Binding-site contacts:
Ligand atom C21 contacts residue ASP51 of chain 1.A at 3.8 Å.
Ligand atom C09 contacts residue ASP90 of chain 1.A at 3.6 Å.
Ligand atom N13 contacts residue GLU44 of chain 1.A at 3.9 Å.
Ligand atom C17 contacts residue ILE93 of chain 1.A at 3.8 Å (hydrophobic).
Ligand atom C01 contacts residue ASN48 of chain 1.A at 3.8 Å.
Ligand atom N13 contacts residue LEU45 of chain 1.A at 3.0 Å.
Ligand atom N13 contacts residue PHE135 of chain 1.A at 3.8 Å.
Ligand atom C17 contacts residue GLY94 of chain 1.A at 3.9 Å.
Ligand atom C03 contacts residue LEU104 of chain 1.A at 3.9 Å (hydrophobic).
Ligand atom O15 contacts residue THR181 of chain 1.A at 2.8 Å (h-bond).
Ligand atom C12 contacts residue LEU45 of chain 1.A at 3.2 Å (hydrophobic).
Ligand atom C22 contacts residue ASP51 of chain 1.A at 3.6 Å.
Ligand atom O08 contacts residue THR181 of chain 1.A at 3.6 Å.
Ligand atom C14 contacts residue ALA52 of chain 1.A at 3.8 Å (hydrophobic).
Ligand atom O08 contacts residue ALA49 of chain 1.A at 3.9 Å.
Ligand atom C09 contacts residue THR181 of chain 1.A at 3.7 Å.
Ligand atom C02 contacts residue PHE135 of chain 1.A at 3.5 Å (hydrophobic).
Ligand atom C05 contacts residue MET95 of chain 1.A at 3.8 Å (hydrophobic).
Ligand atom C03 contacts residue VAL147 of chain 1.A at 3.9 Å (hydrophobic).
Ligand atom C19 contacts residue ILE93 of chain 1.A at 3.7 Å (hydrophobic).
Ligand atom O08 contacts residue ALA52 of chain 1.A at 3.1 Å.
Ligand atom C12 contacts residue ASN48 of chain 1.A at 3.5 Å.
Ligand atom N16 contacts residue ALA52 of chain 1.A at 3.5 Å.
Ligand atom O15 contacts residue MET95 of chain 1.A at 3.4 Å.
Ligand atom C18 contacts residue ALA52 of chain 1.A at 3.9 Å (hydrophobic).
Ligand atom C03 contacts residue PHE135 of chain 1.A at 3.6 Å (hydrophobic).
Ligand atom C24 contacts residue ASN48 of chain 1.A at 3.9 Å.
Ligand atom C11 contacts residue VAL183 of chain 1.A at 3.4 Å (hydrophobic).
Ligand atom C07 contacts residue ASP90 of chain 1.A at 3.4 Å.
Ligand atom N13 contacts residue ASN48 of chain 1.A at 2.8 Å (h-bond).
Ligand atom C01 contacts residue PHE135 of chain 1.A at 3.7 Å (hydrophobic).
Ligand atom O15 contacts residue GLY94 of chain 1.A at 3.6 Å.
Ligand atom C01 contacts residue DMS1 of chain 1.G at 3.6 Å.
Ligand atom C17 contacts residue ALA52 of chain 1.A at 3.8 Å (hydrophobic).
Ligand atom C12 contacts residue PHE135 of chain 1.A at 3.9 Å (hydrophobic).
Ligand atom C14 contacts residue THR181 of chain 1.A at 3.6 Å.
Ligand atom O08 contacts residue ASP90 of chain 1.A at 2.4 Å (salt-bridge).
Ligand atom C07 contacts residue THR181 of chain 1.A at 3.6 Å.
Ligand atom C24 contacts residue ALA52 of chain 1.A at 3.9 Å (hydrophobic).
Ligand atom C06 contacts residue THR181 of chain 1.A at 3.7 Å.

Sequence of chain 1.A:
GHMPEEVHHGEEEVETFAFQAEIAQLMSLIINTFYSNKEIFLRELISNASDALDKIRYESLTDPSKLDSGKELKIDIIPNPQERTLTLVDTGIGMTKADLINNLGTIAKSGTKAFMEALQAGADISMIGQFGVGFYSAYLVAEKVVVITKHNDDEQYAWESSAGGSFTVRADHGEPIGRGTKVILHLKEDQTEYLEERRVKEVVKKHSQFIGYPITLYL

This protein binds this small molecule.
Small molecule (SMILES): CC(C)c1cc(C(=O)N2Cc3ccccc3C2)c(O)cc1CC#N